The small molecule below binds the protein below.
Small molecule (SMILES): CC(C)C[C@@H]1NC(=O)CNC(=O)[C@H](CCCC[NH3+])NC(=O)CNC(=O)[C@@H]2CCCN2C(=O)[C@@H]([NH3+])CSSC[C@@H](C(=O)O)NC(=O)[C@H](CO)NC(=O)[C@@H]2CCCN2C1=O

Sequence of chain 1.H:
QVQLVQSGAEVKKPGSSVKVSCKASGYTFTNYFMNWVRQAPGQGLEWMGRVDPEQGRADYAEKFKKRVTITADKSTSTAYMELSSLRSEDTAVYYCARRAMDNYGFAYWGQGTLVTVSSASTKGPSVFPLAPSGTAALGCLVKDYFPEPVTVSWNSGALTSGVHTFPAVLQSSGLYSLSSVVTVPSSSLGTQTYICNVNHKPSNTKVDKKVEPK

Binding-site contacts:
Ligand atom CA contacts residue PHE33 of chain 1.H at 3.9 Å (hydrophobic).
Ligand atom O contacts residue TRP90 of chain 1.L at 3.4 Å.
Ligand atom SG contacts residue TYR104 of chain 1.H at 3.5 Å (h-bond).
Ligand atom C contacts residue PHE33 of chain 1.H at 3.8 Å (hydrophobic).
Ligand atom N contacts residue TRP90 of chain 1.L at 3.7 Å.
Ligand atom O contacts residue TYR104 of chain 1.H at 3.9 Å.
Ligand atom CB contacts residue TYR104 of chain 1.H at 3.4 Å (hydrophobic).
Ligand atom CG contacts residue ARG99 of chain 1.H at 3.8 Å.
Ligand atom NZ contacts residue ASP52 of chain 1.H at 2.8 Å (salt-bridge).
Ligand atom CA contacts residue TYR104 of chain 1.H at 3.5 Å (hydrophobic).
Ligand atom N contacts residue TYR104 of chain 1.H at 3.6 Å.
Ligand atom O contacts residue ASN31 of chain 1.H at 3.9 Å.
Ligand atom CD contacts residue ASP52 of chain 1.H at 3.7 Å.
Ligand atom N contacts residue TYR104 of chain 1.H at 3.8 Å.
Ligand atom O contacts residue TRP95 of chain 1.L at 3.5 Å.
Ligand atom CG contacts residue TRP90 of chain 1.L at 3.6 Å (hydrophobic).
Ligand atom CB contacts residue TRP90 of chain 1.L at 3.8 Å (hydrophobic).
Ligand atom O contacts residue ARG50 of chain 1.H at 2.9 Å (salt-bridge).
Ligand atom C contacts residue TYR104 of chain 1.H at 3.9 Å (hydrophobic).
Ligand atom CG contacts residue ASN31 of chain 1.H at 3.4 Å.
Ligand atom CD1 contacts residue ASN103 of chain 1.H at 3.8 Å.
Ligand atom O contacts residue ARG99 of chain 1.H at 3.1 Å (salt-bridge).
Ligand atom NZ contacts residue GLU54 of chain 1.H at 3.4 Å (salt-bridge).
Ligand atom O contacts residue ARG50 of chain 1.H at 3.1 Å (salt-bridge).
Ligand atom CE contacts residue ASN31 of chain 1.H at 3.5 Å.
Ligand atom CB contacts residue TYR104 of chain 1.H at 3.4 Å (hydrophobic).
Ligand atom CD1 contacts residue ARG99 of chain 1.H at 3.6 Å.
Ligand atom C contacts residue TYR104 of chain 1.H at 3.9 Å (hydrophobic).
Ligand atom N contacts residue TYR104 of chain 1.H at 3.5 Å.
Ligand atom CB contacts residue TRP95 of chain 1.L at 3.6 Å (hydrophobic).
Ligand atom CE contacts residue THR30 of chain 1.H at 3.2 Å.
Ligand atom C contacts residue TRP90 of chain 1.L at 3.8 Å (hydrophobic).
Ligand atom C contacts residue ARG50 of chain 1.H at 3.4 Å.
Ligand atom NZ contacts residue THR30 of chain 1.H at 2.9 Å (h-bond).
Ligand atom CA contacts residue TRP90 of chain 1.L at 3.7 Å (hydrophobic).
Ligand atom CB contacts residue TYR104 of chain 1.H at 3.8 Å (hydrophobic).
Ligand atom CD contacts residue ASN31 of chain 1.H at 3.8 Å.
Ligand atom CE contacts residue ASP52 of chain 1.H at 3.7 Å.
Ligand atom CD1 contacts residue TYR104 of chain 1.H at 3.5 Å (hydrophobic).
Ligand atom O contacts residue PHE33 of chain 1.H at 3.8 Å.

Sequence of chain 1.L:
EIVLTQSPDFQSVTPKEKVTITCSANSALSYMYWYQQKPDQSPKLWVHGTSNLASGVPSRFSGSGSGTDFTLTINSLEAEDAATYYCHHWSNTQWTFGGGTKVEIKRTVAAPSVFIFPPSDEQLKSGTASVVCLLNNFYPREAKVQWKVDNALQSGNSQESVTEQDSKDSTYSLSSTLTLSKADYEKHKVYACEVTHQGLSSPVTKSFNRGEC